Binding-site contacts:
Ligand atom C1 contacts residue SER61 of chain 1.A at 3.5 Å.
Ligand atom C4 contacts residue ASN59 of chain 1.A at 4.4 Å.
Ligand atom C5 contacts residue ASN59 of chain 1.A at 3.7 Å.
Ligand atom C7 contacts residue ASN59 of chain 1.A at 3.3 Å.
Ligand atom C8 contacts residue ASN59 of chain 1.A at 4.4 Å.
Ligand atom O6 contacts residue THR62 of chain 1.A at 4.3 Å.
Ligand atom O5 contacts residue ASN59 of chain 1.A at 2.4 Å (h-bond).
Ligand atom C1 contacts residue ASN59 of chain 1.A at 1.5 Å.
Ligand atom C5 contacts residue SER61 of chain 1.A at 3.5 Å.
Ligand atom O5 contacts residue SER61 of chain 1.A at 3.7 Å.
Ligand atom C2 contacts residue ASN59 of chain 1.A at 2.7 Å.
Ligand atom O7 contacts residue ASN59 of chain 1.A at 3.3 Å (h-bond).
Ligand atom C6 contacts residue SER61 of chain 1.A at 4.2 Å.
Ligand atom C3 contacts residue ASN59 of chain 1.A at 4.0 Å.
Ligand atom N2 contacts residue ASN59 of chain 1.A at 3.0 Å (h-bond).
Ligand atom C6 contacts residue THR62 of chain 1.A at 3.8 Å.

A protein and the small-molecule ligand that binds it are described below.
Small molecule (SMILES): CC(=O)N[C@H]1CO[C@H](CO[C@@H]2O[C@@H](C)[C@@H](O)[C@@H](O)[C@@H]2O)[C@@H](O)[C@@H]1O

Sequence of chain 1.A:
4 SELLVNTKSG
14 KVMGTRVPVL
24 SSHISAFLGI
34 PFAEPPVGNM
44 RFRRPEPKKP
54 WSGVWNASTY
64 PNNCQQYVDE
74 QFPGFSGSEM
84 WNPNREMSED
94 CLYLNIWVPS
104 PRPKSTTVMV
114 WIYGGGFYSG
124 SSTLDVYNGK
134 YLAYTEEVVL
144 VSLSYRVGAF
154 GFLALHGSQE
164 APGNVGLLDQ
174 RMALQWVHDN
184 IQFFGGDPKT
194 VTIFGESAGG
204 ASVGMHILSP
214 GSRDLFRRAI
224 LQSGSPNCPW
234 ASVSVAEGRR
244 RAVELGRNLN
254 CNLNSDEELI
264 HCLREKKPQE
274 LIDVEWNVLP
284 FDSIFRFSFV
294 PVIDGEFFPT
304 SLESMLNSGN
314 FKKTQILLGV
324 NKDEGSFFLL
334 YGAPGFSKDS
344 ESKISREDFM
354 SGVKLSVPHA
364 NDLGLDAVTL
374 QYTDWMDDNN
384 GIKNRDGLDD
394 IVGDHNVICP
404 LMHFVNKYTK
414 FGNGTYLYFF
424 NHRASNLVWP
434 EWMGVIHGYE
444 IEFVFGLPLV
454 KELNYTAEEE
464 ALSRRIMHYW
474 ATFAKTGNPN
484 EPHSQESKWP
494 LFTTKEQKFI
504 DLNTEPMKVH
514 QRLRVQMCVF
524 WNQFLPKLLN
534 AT